Sequence of chain 2.B:
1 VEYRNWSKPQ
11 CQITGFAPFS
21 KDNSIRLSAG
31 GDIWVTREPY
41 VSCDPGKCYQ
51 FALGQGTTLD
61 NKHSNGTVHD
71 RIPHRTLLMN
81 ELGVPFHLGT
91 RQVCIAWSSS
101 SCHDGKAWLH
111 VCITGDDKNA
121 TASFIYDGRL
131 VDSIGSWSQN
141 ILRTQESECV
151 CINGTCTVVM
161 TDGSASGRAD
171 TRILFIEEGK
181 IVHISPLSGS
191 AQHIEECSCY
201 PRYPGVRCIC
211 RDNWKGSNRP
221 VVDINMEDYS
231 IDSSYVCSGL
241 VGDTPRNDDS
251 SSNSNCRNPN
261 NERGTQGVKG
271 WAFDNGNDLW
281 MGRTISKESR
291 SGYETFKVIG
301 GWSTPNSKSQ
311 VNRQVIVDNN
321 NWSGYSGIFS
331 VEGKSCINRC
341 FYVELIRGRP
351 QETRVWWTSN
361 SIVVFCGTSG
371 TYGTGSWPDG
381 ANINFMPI

Binding-site contacts:
Ligand atom O7 contacts residue ASN65 of chain 2.B at 3.3 Å (h-bond).
Ligand atom C4 contacts residue TRP356 of chain 2.B at 4.4 Å (hydrophobic).
Ligand atom O4 contacts residue TRP356 of chain 2.B at 3.8 Å.
Ligand atom C8 contacts residue ILE388 of chain 2.B at 3.7 Å (hydrophobic).
Ligand atom C1 contacts residue ASN65 of chain 2.B at 1.4 Å.
Ligand atom C3 contacts residue TRP356 of chain 2.B at 4.0 Å (hydrophobic).
Ligand atom C5 contacts residue TRP356 of chain 2.B at 3.9 Å (hydrophobic).
Ligand atom C7 contacts residue ASN65 of chain 2.B at 3.3 Å.
Ligand atom O5 contacts residue TRP356 of chain 2.B at 4.4 Å.
Ligand atom C4 contacts residue ASN65 of chain 2.B at 4.3 Å.
Ligand atom C8 contacts residue TRP356 of chain 2.B at 3.4 Å (hydrophobic).
Ligand atom C1 contacts residue TRP356 of chain 2.B at 3.9 Å (hydrophobic).
Ligand atom C5 contacts residue ASN65 of chain 2.B at 3.6 Å.
Ligand atom O3 contacts residue TRP356 of chain 2.B at 4.5 Å.
Ligand atom C7 contacts residue TRP356 of chain 2.B at 3.9 Å (hydrophobic).
Ligand atom N2 contacts residue TRP356 of chain 2.B at 3.5 Å.
Ligand atom N2 contacts residue ASN65 of chain 2.B at 2.9 Å (h-bond).
Ligand atom O7 contacts residue TRP356 of chain 2.B at 3.7 Å.
Ligand atom C2 contacts residue ASN65 of chain 2.B at 2.5 Å.
Ligand atom C8 contacts residue ASN65 of chain 2.B at 4.4 Å.
Ligand atom C3 contacts residue ASN65 of chain 2.B at 3.8 Å.
Ligand atom O5 contacts residue ASN65 of chain 2.B at 2.4 Å (h-bond).
Ligand atom C2 contacts residue TRP356 of chain 2.B at 4.2 Å (hydrophobic).

A protein and the small-molecule ligand that binds it are described below.
Small molecule (SMILES): CC(=O)N[C@H]1[C@H](O[C@H]2[C@H](O)[C@@H](NC(C)=O)CO[C@@H]2CO)O[C@H](CO)[C@@H](O)[C@@H]1O